Sequence of chain 1.C:
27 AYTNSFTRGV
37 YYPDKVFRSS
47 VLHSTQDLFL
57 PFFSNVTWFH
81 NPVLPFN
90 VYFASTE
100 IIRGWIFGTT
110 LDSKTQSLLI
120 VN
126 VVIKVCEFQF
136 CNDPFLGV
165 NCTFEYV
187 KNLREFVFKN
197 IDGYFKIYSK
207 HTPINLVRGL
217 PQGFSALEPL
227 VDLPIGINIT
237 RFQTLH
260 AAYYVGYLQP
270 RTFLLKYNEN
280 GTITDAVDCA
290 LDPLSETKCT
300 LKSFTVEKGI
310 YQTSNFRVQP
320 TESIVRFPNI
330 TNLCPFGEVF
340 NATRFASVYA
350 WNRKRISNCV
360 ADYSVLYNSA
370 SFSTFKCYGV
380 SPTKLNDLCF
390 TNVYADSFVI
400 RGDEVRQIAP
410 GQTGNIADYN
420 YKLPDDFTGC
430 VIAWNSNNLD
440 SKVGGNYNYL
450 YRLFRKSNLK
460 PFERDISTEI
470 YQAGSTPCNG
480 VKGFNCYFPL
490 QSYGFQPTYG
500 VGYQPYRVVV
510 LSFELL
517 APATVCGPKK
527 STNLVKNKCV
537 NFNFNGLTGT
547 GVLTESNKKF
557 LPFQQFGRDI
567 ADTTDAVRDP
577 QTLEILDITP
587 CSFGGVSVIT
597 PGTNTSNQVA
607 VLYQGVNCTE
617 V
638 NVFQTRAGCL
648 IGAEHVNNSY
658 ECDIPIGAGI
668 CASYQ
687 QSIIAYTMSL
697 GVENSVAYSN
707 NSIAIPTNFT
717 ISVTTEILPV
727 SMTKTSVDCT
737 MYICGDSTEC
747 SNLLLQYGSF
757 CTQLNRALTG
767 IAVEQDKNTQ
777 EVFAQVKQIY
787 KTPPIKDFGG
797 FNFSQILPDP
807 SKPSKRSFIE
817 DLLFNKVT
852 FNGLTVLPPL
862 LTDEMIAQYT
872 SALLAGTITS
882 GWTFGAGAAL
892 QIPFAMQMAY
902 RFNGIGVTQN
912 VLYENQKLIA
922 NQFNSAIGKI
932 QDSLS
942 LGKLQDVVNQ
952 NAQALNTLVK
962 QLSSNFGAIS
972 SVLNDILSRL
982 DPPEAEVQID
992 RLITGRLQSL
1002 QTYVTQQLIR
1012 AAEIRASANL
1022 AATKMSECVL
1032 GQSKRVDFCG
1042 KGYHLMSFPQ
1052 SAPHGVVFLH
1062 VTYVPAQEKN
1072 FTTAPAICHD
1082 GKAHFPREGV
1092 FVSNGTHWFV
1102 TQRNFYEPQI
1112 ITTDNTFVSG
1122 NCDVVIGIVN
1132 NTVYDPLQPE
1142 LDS

A small-molecule ligand and the protein it binds are described below.
Small molecule (SMILES): CC(=O)N[C@H]1[C@H](O[C@H]2[C@H](O)[C@@H](NC(C)=O)CO[C@@H]2CO)O[C@H](CO)[C@@H](O)[C@@H]1O

Binding-site contacts:
Ligand atom C7 contacts residue ASN714 of chain 1.C at 3.3 Å.
Ligand atom C7 contacts residue LEU919 of chain 1.C at 3.9 Å (hydrophobic).
Ligand atom C7 contacts residue GLN1068 of chain 1.C at 4.3 Å.
Ligand atom C5 contacts residue LEU919 of chain 1.C at 4.2 Å (hydrophobic).
Ligand atom O6 contacts residue GLN923 of chain 1.C at 4.2 Å.
Ligand atom C1 contacts residue LEU919 of chain 1.C at 4.3 Å (hydrophobic).
Ligand atom C3 contacts residue LEU919 of chain 1.C at 4.4 Å (hydrophobic).
Ligand atom O5 contacts residue ASN714 of chain 1.C at 2.3 Å (h-bond).
Ligand atom O6 contacts residue ASN714 of chain 1.C at 4.5 Å.
Ligand atom N2 contacts residue ASN714 of chain 1.C at 2.9 Å (h-bond).
Ligand atom C3 contacts residue ASN714 of chain 1.C at 3.8 Å.
Ligand atom O7 contacts residue LEU919 of chain 1.C at 3.4 Å.
Ligand atom C1 contacts residue ASN714 of chain 1.C at 1.4 Å.
Ligand atom C1 contacts residue GLN1068 of chain 1.C at 4.4 Å.
Ligand atom O4 contacts residue LEU919 of chain 1.C at 4.1 Å.
Ligand atom C5 contacts residue GLN923 of chain 1.C at 4.2 Å.
Ligand atom C6 contacts residue GLN923 of chain 1.C at 4.2 Å.
Ligand atom C5 contacts residue ASN714 of chain 1.C at 3.6 Å.
Ligand atom C4 contacts residue ASN714 of chain 1.C at 4.2 Å.
Ligand atom C2 contacts residue ASN714 of chain 1.C at 2.4 Å.
Ligand atom C8 contacts residue ASN714 of chain 1.C at 4.5 Å.
Ligand atom O7 contacts residue ASN714 of chain 1.C at 3.4 Å (h-bond).
Ligand atom O7 contacts residue GLN1068 of chain 1.C at 3.5 Å (h-bond).
Ligand atom C8 contacts residue LEU919 of chain 1.C at 4.1 Å (hydrophobic).